This protein binds this small molecule.
Small molecule (SMILES): CC(=O)N[C@H]1[C@H](O[C@H]2[C@H](O)[C@@H](NC(C)=O)CO[C@@H]2CO)O[C@H](CO)[C@@H](O)[C@@H]1O

Binding-site contacts:
Ligand atom N2 contacts residue ASN153 of chain 3.A at 2.9 Å (h-bond).
Ligand atom C7 contacts residue LEU172 of chain 3.A at 4.4 Å (hydrophobic).
Ligand atom O7 contacts residue ASN141 of chain 3.A at 3.5 Å (h-bond).
Ligand atom C4 contacts residue ASN153 of chain 3.A at 4.2 Å.
Ligand atom C3 contacts residue TYR170 of chain 3.A at 4.2 Å (hydrophobic).
Ligand atom C8 contacts residue ASN153 of chain 3.A at 4.4 Å.
Ligand atom C5 contacts residue TYR170 of chain 3.A at 4.3 Å (hydrophobic).
Ligand atom N2 contacts residue ASP325 of chain 3.A at 3.7 Å.
Ligand atom O5 contacts residue TYR170 of chain 3.A at 4.5 Å.
Ligand atom O7 contacts residue TYR170 of chain 3.A at 4.1 Å.
Ligand atom C7 contacts residue ASP325 of chain 3.A at 4.5 Å.
Ligand atom C8 contacts residue LEU172 of chain 3.A at 4.0 Å (hydrophobic).
Ligand atom C2 contacts residue ASN153 of chain 3.A at 2.4 Å.
Ligand atom C7 contacts residue ASN153 of chain 3.A at 3.3 Å.
Ligand atom O5 contacts residue ASN153 of chain 3.A at 2.4 Å (h-bond).
Ligand atom O7 contacts residue ASN153 of chain 3.A at 3.3 Å (h-bond).
Ligand atom C7 contacts residue VAL139 of chain 3.A at 4.4 Å (hydrophobic).
Ligand atom N2 contacts residue TYR170 of chain 3.A at 4.5 Å.
Ligand atom C3 contacts residue ASN153 of chain 3.A at 3.6 Å.
Ligand atom C3 contacts residue ASP325 of chain 3.A at 4.2 Å.
Ligand atom C7 contacts residue TYR170 of chain 3.A at 4.0 Å (hydrophobic).
Ligand atom C8 contacts residue ASP325 of chain 3.A at 4.2 Å.
Ligand atom O4 contacts residue TYR170 of chain 3.A at 4.4 Å.
Ligand atom O3 contacts residue ASP325 of chain 3.A at 4.1 Å.
Ligand atom C1 contacts residue ASN153 of chain 3.A at 1.4 Å.
Ligand atom C1 contacts residue TYR170 of chain 3.A at 4.0 Å (hydrophobic).
Ligand atom C8 contacts residue VAL139 of chain 3.A at 3.9 Å (hydrophobic).
Ligand atom C7 contacts residue ASN141 of chain 3.A at 4.2 Å.
Ligand atom O7 contacts residue VAL139 of chain 3.A at 4.1 Å.
Ligand atom C5 contacts residue ASN153 of chain 3.A at 3.6 Å.
Ligand atom C2 contacts residue TYR170 of chain 3.A at 4.5 Å (hydrophobic).
Ligand atom C8 contacts residue TYR170 of chain 3.A at 3.8 Å (hydrophobic).

Sequence of chain 3.A:
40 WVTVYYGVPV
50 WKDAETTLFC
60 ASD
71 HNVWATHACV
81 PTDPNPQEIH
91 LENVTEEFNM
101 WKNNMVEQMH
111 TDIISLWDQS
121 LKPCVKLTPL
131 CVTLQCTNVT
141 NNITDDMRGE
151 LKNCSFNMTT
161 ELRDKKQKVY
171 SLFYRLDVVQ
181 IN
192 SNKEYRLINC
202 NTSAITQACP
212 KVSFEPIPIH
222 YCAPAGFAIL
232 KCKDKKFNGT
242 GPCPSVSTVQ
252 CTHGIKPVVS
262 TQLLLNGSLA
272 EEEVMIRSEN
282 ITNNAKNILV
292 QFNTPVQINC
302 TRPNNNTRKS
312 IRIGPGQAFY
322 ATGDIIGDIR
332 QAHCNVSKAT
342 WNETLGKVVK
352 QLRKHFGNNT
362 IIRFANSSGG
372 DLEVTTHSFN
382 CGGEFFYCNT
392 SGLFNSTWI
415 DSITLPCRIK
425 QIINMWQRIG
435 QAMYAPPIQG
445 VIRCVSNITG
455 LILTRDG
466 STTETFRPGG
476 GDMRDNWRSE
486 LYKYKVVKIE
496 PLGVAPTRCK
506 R